Binding-site contacts:
Ligand atom C2 contacts residue GLY222 of chain 1.A at 3.7 Å.
Ligand atom N7 contacts residue THR246 of chain 1.A at 3.2 Å (h-bond).
Ligand atom C8 contacts residue ALA125 of chain 1.A at 4.1 Å (hydrophobic).
Ligand atom N7 contacts residue GLY127 of chain 1.A at 3.7 Å.
Ligand atom C4 contacts residue PHE204 of chain 1.A at 3.9 Å (hydrophobic).
Ligand atom N7 contacts residue ALA126 of chain 1.A at 3.5 Å.
Ligand atom C6 contacts residue PHE204 of chain 1.A at 3.8 Å (hydrophobic).
Ligand atom C6 contacts residue GLU205 of chain 1.A at 3.7 Å.
Ligand atom O2 contacts residue GLY222 of chain 1.A at 3.4 Å.
Ligand atom C6 contacts residue GLY127 of chain 1.A at 3.8 Å.
Ligand atom O6 contacts residue GLY127 of chain 1.A at 3.5 Å.
Ligand atom O2 contacts residue GLU205 of chain 1.A at 2.5 Å (salt-bridge).
Ligand atom C5 contacts residue PHE204 of chain 1.A at 3.9 Å (hydrophobic).
Ligand atom C5 contacts residue ASN247 of chain 1.A at 3.7 Å.
Ligand atom C5 contacts residue ALA126 of chain 1.A at 3.8 Å (hydrophobic).
Ligand atom C2 contacts residue PHE204 of chain 1.A at 4.1 Å (hydrophobic).
Ligand atom C6 contacts residue VAL221 of chain 1.A at 4.0 Å (hydrophobic).
Ligand atom N7 contacts residue ASN247 of chain 1.A at 2.7 Å (h-bond).
Ligand atom N1 contacts residue VAL221 of chain 1.A at 3.6 Å.
Ligand atom N1 contacts residue PHE204 of chain 1.A at 3.9 Å.
Ligand atom N3 contacts residue MET223 of chain 1.A at 4.0 Å.
Ligand atom O2 contacts residue MET223 of chain 1.A at 3.3 Å.
Ligand atom C2 contacts residue MET223 of chain 1.A at 4.0 Å (hydrophobic).
Ligand atom N9 contacts residue ALA125 of chain 1.A at 3.6 Å.
Ligand atom N1 contacts residue GLU205 of chain 1.A at 2.8 Å (salt-bridge).
Ligand atom C2 contacts residue GLU205 of chain 1.A at 3.3 Å.
Ligand atom C2 contacts residue VAL221 of chain 1.A at 3.7 Å (hydrophobic).
Ligand atom C6 contacts residue ASN247 of chain 1.A at 3.8 Å.
Ligand atom N9 contacts residue ALA126 of chain 1.A at 3.7 Å.
Ligand atom C8 contacts residue ALA126 of chain 1.A at 3.7 Å (hydrophobic).
Ligand atom C4 contacts residue ALA126 of chain 1.A at 3.9 Å (hydrophobic).
Ligand atom O6 contacts residue GLU205 of chain 1.A at 3.8 Å.
Ligand atom N3 contacts residue GLY222 of chain 1.A at 3.7 Å.
Ligand atom C8 contacts residue ASN247 of chain 1.A at 3.6 Å.
Ligand atom C5 contacts residue GLY127 of chain 1.A at 3.6 Å.
Ligand atom C8 contacts residue THR246 of chain 1.A at 3.1 Å.
Ligand atom C8 contacts residue THR262 of chain 1.A at 3.5 Å.
Ligand atom O6 contacts residue LEU257 of chain 1.A at 3.9 Å.
Ligand atom O6 contacts residue ASN247 of chain 1.A at 2.8 Å (h-bond).
Ligand atom N3 contacts residue VAL221 of chain 1.A at 4.1 Å.

This small molecule binds to this protein.
Small molecule (SMILES): O=c1[nH]c(=O)c2nc[nH]c2[nH]1

Sequence of chain 1.A:
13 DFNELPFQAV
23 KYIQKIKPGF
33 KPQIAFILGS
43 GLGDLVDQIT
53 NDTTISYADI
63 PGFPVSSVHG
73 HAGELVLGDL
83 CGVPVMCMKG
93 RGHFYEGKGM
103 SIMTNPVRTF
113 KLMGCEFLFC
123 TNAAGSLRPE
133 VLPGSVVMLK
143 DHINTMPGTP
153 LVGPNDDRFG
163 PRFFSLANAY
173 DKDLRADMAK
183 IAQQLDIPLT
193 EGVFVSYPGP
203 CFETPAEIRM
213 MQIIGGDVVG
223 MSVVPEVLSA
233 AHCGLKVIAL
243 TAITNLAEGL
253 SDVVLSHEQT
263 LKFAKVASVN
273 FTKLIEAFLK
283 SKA